A protein and the small-molecule ligand that binds it are described below.
Small molecule (SMILES): CC(=O)N[C@H]1[C@H](O[C@H]2[C@H](O)[C@@H](NC(C)=O)CO[C@@H]2CO)O[C@H](CO)[C@@H](O)[C@@H]1O

Binding-site contacts:
Ligand atom C6 contacts residue THR156 of chain 5.E at 4.4 Å.
Ligand atom C8 contacts residue GLY150 of chain 5.E at 3.5 Å.
Ligand atom O7 contacts residue GLY150 of chain 5.E at 3.7 Å.
Ligand atom O5 contacts residue ASN154 of chain 5.E at 4.2 Å.
Ligand atom C8 contacts residue VAL153 of chain 5.E at 4.3 Å (hydrophobic).
Ligand atom C1 contacts residue THR156 of chain 5.E at 3.4 Å.
Ligand atom C8 contacts residue ASN154 of chain 5.E at 2.4 Å.
Ligand atom O3 contacts residue ASN154 of chain 5.E at 4.1 Å.
Ligand atom C7 contacts residue ASN154 of chain 5.E at 2.0 Å.
Ligand atom N2 contacts residue ASN154 of chain 5.E at 1.4 Å (h-bond).
Ligand atom C2 contacts residue ASN154 of chain 5.E at 2.6 Å.
Ligand atom C5 contacts residue THR156 of chain 5.E at 3.8 Å.
Ligand atom O6 contacts residue THR156 of chain 5.E at 3.5 Å (h-bond).
Ligand atom O7 contacts residue ASN154 of chain 5.E at 3.2 Å (h-bond).
Ligand atom C7 contacts residue GLY150 of chain 5.E at 3.9 Å.
Ligand atom O5 contacts residue THR156 of chain 5.E at 3.2 Å (h-bond).
Ligand atom O7 contacts residue MET151 of chain 5.E at 3.6 Å.
Ligand atom C1 contacts residue ASN154 of chain 5.E at 2.9 Å.
Ligand atom C3 contacts residue ASN154 of chain 5.E at 3.6 Å.
Ligand atom C7 contacts residue MET151 of chain 5.E at 4.3 Å (hydrophobic).

Sequence of chain 5.E:
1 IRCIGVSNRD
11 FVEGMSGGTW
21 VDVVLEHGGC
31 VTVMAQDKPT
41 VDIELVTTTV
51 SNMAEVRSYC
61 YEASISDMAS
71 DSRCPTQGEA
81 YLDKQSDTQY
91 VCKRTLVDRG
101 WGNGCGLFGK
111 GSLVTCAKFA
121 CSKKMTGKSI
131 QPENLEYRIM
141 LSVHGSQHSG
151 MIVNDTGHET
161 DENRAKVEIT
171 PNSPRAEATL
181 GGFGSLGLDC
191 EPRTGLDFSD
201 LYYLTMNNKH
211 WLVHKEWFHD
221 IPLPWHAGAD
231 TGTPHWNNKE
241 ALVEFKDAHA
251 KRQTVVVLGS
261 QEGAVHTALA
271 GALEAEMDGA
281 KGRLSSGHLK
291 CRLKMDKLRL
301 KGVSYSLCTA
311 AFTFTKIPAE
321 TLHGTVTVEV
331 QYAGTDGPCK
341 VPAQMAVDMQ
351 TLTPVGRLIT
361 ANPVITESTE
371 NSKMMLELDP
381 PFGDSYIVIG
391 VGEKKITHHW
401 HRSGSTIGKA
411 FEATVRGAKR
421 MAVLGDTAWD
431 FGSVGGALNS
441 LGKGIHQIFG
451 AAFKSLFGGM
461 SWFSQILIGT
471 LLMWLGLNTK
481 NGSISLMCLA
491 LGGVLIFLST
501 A